Sequence of chain 1.A:
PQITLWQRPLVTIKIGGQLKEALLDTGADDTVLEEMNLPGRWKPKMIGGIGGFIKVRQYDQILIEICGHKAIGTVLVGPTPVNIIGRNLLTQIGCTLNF

Binding-site contacts:
Ligand atom C45 contacts residue ASP30 of chain 1.B at 3.5 Å.
Ligand atom C16 contacts residue VAL82 of chain 1.B at 3.3 Å (hydrophobic).
Ligand atom C1 contacts residue GLY48 of chain 1.A at 3.6 Å.
Ligand atom N27 contacts residue ASP25 of chain 1.A at 2.9 Å (salt-bridge).
Ligand atom N27 contacts residue ASP25 of chain 1.B at 2.8 Å (salt-bridge).
Ligand atom C29 contacts residue ASP25 of chain 1.A at 3.6 Å.
Ligand atom C12 contacts residue GLY49 of chain 1.A at 3.5 Å.
Ligand atom C17 contacts residue VAL82 of chain 1.B at 3.4 Å (hydrophobic).
Ligand atom C17 contacts residue ARG8 of chain 1.B at 3.4 Å.
Ligand atom C2 contacts residue ASP29 of chain 1.A at 3.6 Å.
Ligand atom C43 contacts residue ASP30 of chain 1.B at 3.0 Å.
Ligand atom C33 contacts residue GLY48 of chain 1.A at 3.6 Å.
Ligand atom O contacts residue ASP29 of chain 1.A at 2.9 Å (salt-bridge).
Ligand atom C10 contacts residue ILE84 of chain 1.B at 3.7 Å (hydrophobic).
Ligand atom O35 contacts residue GLY27 of chain 1.B at 3.5 Å (h-bond).
Ligand atom C26 contacts residue ASP25 of chain 1.A at 3.2 Å.
Ligand atom C44 contacts residue ASP30 of chain 1.B at 3.2 Å.
Ligand atom C39 contacts residue GLY48 of chain 1.B at 3.0 Å.
Ligand atom O3 contacts residue ASP29 of chain 1.A at 3.2 Å (salt-bridge).
Ligand atom N37 contacts residue GLY48 of chain 1.B at 2.7 Å (h-bond).
Ligand atom C11 contacts residue ILE84 of chain 1.B at 3.2 Å (hydrophobic).
Ligand atom O3 contacts residue ARG8 of chain 1.B at 3.1 Å (salt-bridge).
Ligand atom C42 contacts residue ILE50 of chain 1.A at 3.5 Å (hydrophobic).
Ligand atom C25 contacts residue ASP25 of chain 1.A at 3.3 Å.
Ligand atom C23 contacts residue ASP30 of chain 1.A at 3.4 Å.
Ligand atom C34 contacts residue ASP25 of chain 1.B at 3.4 Å.
Ligand atom N32 contacts residue GLY48 of chain 1.A at 2.9 Å (h-bond).
Ligand atom C18 contacts residue VAL82 of chain 1.B at 3.6 Å (hydrophobic).
Ligand atom C22 contacts residue ASP30 of chain 1.A at 3.7 Å.
Ligand atom N contacts residue ARG8 of chain 1.B at 3.7 Å.
Ligand atom N contacts residue ASP29 of chain 1.A at 2.9 Å (salt-bridge).
Ligand atom C28 contacts residue ASP25 of chain 1.A at 3.6 Å.
Ligand atom C18 contacts residue ARG8 of chain 1.B at 3.5 Å.
Ligand atom C9 contacts residue LEU23 of chain 1.B at 3.6 Å (hydrophobic).
Ligand atom O38 contacts residue GLY49 of chain 1.B at 3.6 Å.
Ligand atom O contacts residue GLY27 of chain 1.A at 3.5 Å (h-bond).
Ligand atom C28 contacts residue ASP25 of chain 1.B at 3.2 Å.
Ligand atom C28 contacts residue GLY27 of chain 1.A at 3.6 Å.
Ligand atom C9 contacts residue GLY27 of chain 1.A at 3.3 Å.
Ligand atom C22 contacts residue VAL32 of chain 1.A at 3.5 Å (hydrophobic).

This protein binds this small molecule.
Small molecule (SMILES): COC(=O)N[C@H](C(=O)Nc1ccccc1CC[C@@H]1CN[C@H](COC(=O)NCc2ccccc2)CO1)C(c1ccccc1)c1ccccc1

Sequence of chain 1.B:
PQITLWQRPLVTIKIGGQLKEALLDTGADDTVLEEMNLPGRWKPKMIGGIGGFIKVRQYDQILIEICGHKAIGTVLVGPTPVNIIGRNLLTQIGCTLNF